Sequence of chain 1.A:
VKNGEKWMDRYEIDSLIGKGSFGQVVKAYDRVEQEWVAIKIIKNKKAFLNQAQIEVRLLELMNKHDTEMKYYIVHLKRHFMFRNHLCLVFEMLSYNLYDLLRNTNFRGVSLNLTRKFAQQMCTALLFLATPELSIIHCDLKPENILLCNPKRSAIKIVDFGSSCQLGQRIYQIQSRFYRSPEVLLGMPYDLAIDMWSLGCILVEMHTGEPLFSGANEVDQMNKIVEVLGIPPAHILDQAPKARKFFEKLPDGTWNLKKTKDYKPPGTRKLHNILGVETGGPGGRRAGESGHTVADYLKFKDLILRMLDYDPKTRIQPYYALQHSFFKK

This small molecule binds to this protein.
Small molecule (SMILES): Cn1cnc2ccc(-c3cc(N)nc(N)c3)cc21

Binding-site contacts:
Ligand atom C3 contacts residue LEU115 of chain 1.A at 4.0 Å (hydrophobic).
Ligand atom C3 contacts residue LEU168 of chain 1.A at 4.1 Å (hydrophobic).
Ligand atom N3 contacts residue LYS62 of chain 1.A at 3.5 Å (salt-bridge).
Ligand atom C13 contacts residue PHE112 of chain 1.A at 3.8 Å (hydrophobic).
Ligand atom C3 contacts residue ALA60 of chain 1.A at 3.6 Å (hydrophobic).
Ligand atom N5 contacts residue LYS62 of chain 1.A at 4.0 Å.
Ligand atom C2 contacts residue MET114 of chain 1.A at 3.9 Å (hydrophobic).
Ligand atom C4 contacts residue PHE112 of chain 1.A at 4.1 Å (hydrophobic).
Ligand atom C4 contacts residue GLU113 of chain 1.A at 3.6 Å.
Ligand atom C2 contacts residue LEU115 of chain 1.A at 3.4 Å (hydrophobic).
Ligand atom C2 contacts residue LEU168 of chain 1.A at 4.0 Å (hydrophobic).
Ligand atom N1 contacts residue LEU168 of chain 1.A at 3.6 Å.
Ligand atom C13 contacts residue ASP181 of chain 1.A at 4.1 Å.
Ligand atom C2 contacts residue ILE39 of chain 1.A at 4.1 Å (hydrophobic).
Ligand atom C4 contacts residue ALA60 of chain 1.A at 3.6 Å (hydrophobic).
Ligand atom C1 contacts residue ILE39 of chain 1.A at 3.3 Å (hydrophobic).
Ligand atom N4 contacts residue GLU77 of chain 1.A at 4.0 Å.
Ligand atom C7 contacts residue VAL47 of chain 1.A at 4.0 Å (hydrophobic).
Ligand atom N4 contacts residue LYS62 of chain 1.A at 3.0 Å (salt-bridge).
Ligand atom C1 contacts residue LEU168 of chain 1.A at 4.0 Å (hydrophobic).
Ligand atom N2 contacts residue ALA60 of chain 1.A at 3.8 Å.
Ligand atom C11 contacts residue LYS62 of chain 1.A at 3.7 Å.
Ligand atom N2 contacts residue MET114 of chain 1.A at 3.9 Å.
Ligand atom N2 contacts residue LEU115 of chain 1.A at 3.0 Å (h-bond).
Ligand atom N4 contacts residue ASP181 of chain 1.A at 3.3 Å.
Ligand atom C12 contacts residue GLU77 of chain 1.A at 3.8 Å.
Ligand atom C5 contacts residue PHE112 of chain 1.A at 4.0 Å (hydrophobic).
Ligand atom C10 contacts residue VAL47 of chain 1.A at 4.0 Å (hydrophobic).
Ligand atom C12 contacts residue LYS62 of chain 1.A at 3.9 Å.
Ligand atom N3 contacts residue PHE44 of chain 1.A at 3.3 Å.
Ligand atom C8 contacts residue LEU168 of chain 1.A at 3.7 Å (hydrophobic).
Ligand atom N5 contacts residue PHE112 of chain 1.A at 3.4 Å.
Ligand atom C12 contacts residue VAL180 of chain 1.A at 4.0 Å (hydrophobic).
Ligand atom N5 contacts residue ASP181 of chain 1.A at 3.0 Å (salt-bridge).
Ligand atom N5 contacts residue GLU77 of chain 1.A at 2.8 Å (salt-bridge).
Ligand atom C12 contacts residue ASP181 of chain 1.A at 3.2 Å.
Ligand atom C13 contacts residue VAL180 of chain 1.A at 3.8 Å (hydrophobic).
Ligand atom C12 contacts residue PHE112 of chain 1.A at 3.9 Å (hydrophobic).
Ligand atom N1 contacts residue ILE39 of chain 1.A at 3.9 Å.
Ligand atom N3 contacts residue ASP181 of chain 1.A at 4.0 Å.